Binding-site contacts:
Ligand atom C10 contacts residue TYR170 of chain 1.K at 3.6 Å (hydrophobic).
Ligand atom N25 contacts residue THR21 of chain 1.K at 2.8 Å (h-bond).
Ligand atom C4 contacts residue VAL31 of chain 1.K at 3.5 Å (hydrophobic).
Ligand atom C11 contacts residue ARG19 of chain 1.K at 3.2 Å.
Ligand atom C23 contacts residue GLY47 of chain 1.K at 3.5 Å.
Ligand atom C10 contacts residue MES1 of chain 1.IA at 3.6 Å.
Ligand atom C7 contacts residue THR1 of chain 1.K at 2.5 Å.
Ligand atom C9 contacts residue LYS33 of chain 1.K at 3.6 Å.
Ligand atom C11 contacts residue TYR170 of chain 1.K at 3.2 Å (hydrophobic).
Ligand atom C9 contacts residue THR1 of chain 1.K at 1.4 Å.
Ligand atom C12 contacts residue MES1 of chain 1.IA at 3.1 Å.
Ligand atom C3 contacts residue ALA49 of chain 1.K at 3.5 Å (hydrophobic).
Ligand atom O21 contacts residue THR1 of chain 1.K at 2.3 Å (h-bond).
Ligand atom O39 contacts residue ALA49 of chain 1.K at 3.0 Å (h-bond).
Ligand atom N22 contacts residue GLY47 of chain 1.K at 2.8 Å (h-bond).
Ligand atom C12 contacts residue THR1 of chain 1.K at 2.5 Å.
Ligand atom C24 contacts residue GLY47 of chain 1.K at 3.4 Å.
Ligand atom C9 contacts residue MES1 of chain 1.IA at 3.7 Å.
Ligand atom C10 contacts residue THR1 of chain 1.K at 1.5 Å.
Ligand atom O13 contacts residue THR1 of chain 1.K at 3.6 Å.
Ligand atom O21 contacts residue GLY47 of chain 1.K at 3.0 Å (h-bond).
Ligand atom N28 contacts residue ASP126 of chain 1.L at 3.3 Å (salt-bridge).
Ligand atom O49 contacts residue THR21 of chain 1.K at 2.9 Å (h-bond).
Ligand atom C42 contacts residue GLY47 of chain 1.K at 3.7 Å.
Ligand atom O13 contacts residue THR21 of chain 1.K at 2.7 Å (h-bond).
Ligand atom O49 contacts residue ALA20 of chain 1.K at 3.3 Å.
Ligand atom O21 contacts residue MES1 of chain 1.IA at 2.8 Å (h-bond).
Ligand atom C8 contacts residue THR1 of chain 1.K at 2.4 Å.
Ligand atom C8 contacts residue GLY47 of chain 1.K at 3.7 Å.
Ligand atom C3 contacts residue VAL31 of chain 1.K at 3.5 Å (hydrophobic).
Ligand atom C11 contacts residue THR1 of chain 1.K at 2.5 Å.
Ligand atom C7 contacts residue GLY47 of chain 1.K at 3.5 Å.
Ligand atom C38 contacts residue THR21 of chain 1.K at 3.7 Å.
Ligand atom C27 contacts residue THR21 of chain 1.K at 3.3 Å.
Ligand atom C30 contacts residue ASP126 of chain 1.L at 3.6 Å.
Ligand atom C26 contacts residue THR21 of chain 1.K at 3.5 Å.
Ligand atom C42 contacts residue GLY48 of chain 1.K at 3.7 Å.
Ligand atom N22 contacts residue THR1 of chain 1.K at 3.6 Å.
Ligand atom C4 contacts residue ALA49 of chain 1.K at 3.3 Å (hydrophobic).
Ligand atom C8 contacts residue LYS33 of chain 1.K at 3.7 Å.

Sequence of chain 1.L:
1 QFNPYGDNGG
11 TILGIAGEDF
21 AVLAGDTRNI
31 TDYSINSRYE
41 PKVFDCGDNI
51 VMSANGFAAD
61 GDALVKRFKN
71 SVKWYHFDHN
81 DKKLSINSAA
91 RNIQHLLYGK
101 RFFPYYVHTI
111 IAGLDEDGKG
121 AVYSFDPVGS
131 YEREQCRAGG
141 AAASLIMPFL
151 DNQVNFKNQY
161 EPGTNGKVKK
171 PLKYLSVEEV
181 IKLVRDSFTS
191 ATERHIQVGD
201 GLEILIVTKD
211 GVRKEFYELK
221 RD

Sequence of chain 1.K:
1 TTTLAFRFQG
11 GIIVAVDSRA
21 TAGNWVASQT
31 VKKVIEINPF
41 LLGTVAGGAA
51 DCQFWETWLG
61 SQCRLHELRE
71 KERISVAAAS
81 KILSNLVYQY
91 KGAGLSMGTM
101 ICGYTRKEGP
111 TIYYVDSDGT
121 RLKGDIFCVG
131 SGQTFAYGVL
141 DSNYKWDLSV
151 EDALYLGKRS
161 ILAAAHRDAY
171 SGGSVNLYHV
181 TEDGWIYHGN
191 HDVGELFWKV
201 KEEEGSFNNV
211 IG

This small molecule binds to this protein.
Small molecule (SMILES): COc1ccc(C[C@H](NC(=O)[C@H](C)NC(=O)CN2CCOCC2)C(=O)N[C@@H](Cc2ccccc2)[C@@H](O)[C@H](C)CO)cc1